Binding-site contacts:
Ligand atom C1 contacts residue ASN287 of chain 1.A at 1.4 Å.
Ligand atom C7 contacts residue ILE286 of chain 1.A at 3.9 Å (hydrophobic).
Ligand atom C5 contacts residue ASN287 of chain 1.A at 3.7 Å.
Ligand atom O5 contacts residue ASN287 of chain 1.A at 2.4 Å (h-bond).
Ligand atom N2 contacts residue ILE286 of chain 1.A at 4.0 Å.
Ligand atom C3 contacts residue ASN287 of chain 1.A at 3.8 Å.
Ligand atom C8 contacts residue ILE286 of chain 1.A at 3.3 Å (hydrophobic).
Ligand atom C8 contacts residue PRO232 of chain 1.A at 3.4 Å (hydrophobic).
Ligand atom O7 contacts residue PRO232 of chain 1.A at 4.5 Å.
Ligand atom C2 contacts residue ASN287 of chain 1.A at 2.4 Å.
Ligand atom C7 contacts residue PRO232 of chain 1.A at 4.4 Å (hydrophobic).
Ligand atom O7 contacts residue ASN287 of chain 1.A at 4.3 Å.
Ligand atom C4 contacts residue ASN287 of chain 1.A at 4.2 Å.
Ligand atom N2 contacts residue ASN287 of chain 1.A at 2.9 Å (h-bond).
Ligand atom C7 contacts residue ASN287 of chain 1.A at 3.9 Å.

Sequence of chain 1.A:
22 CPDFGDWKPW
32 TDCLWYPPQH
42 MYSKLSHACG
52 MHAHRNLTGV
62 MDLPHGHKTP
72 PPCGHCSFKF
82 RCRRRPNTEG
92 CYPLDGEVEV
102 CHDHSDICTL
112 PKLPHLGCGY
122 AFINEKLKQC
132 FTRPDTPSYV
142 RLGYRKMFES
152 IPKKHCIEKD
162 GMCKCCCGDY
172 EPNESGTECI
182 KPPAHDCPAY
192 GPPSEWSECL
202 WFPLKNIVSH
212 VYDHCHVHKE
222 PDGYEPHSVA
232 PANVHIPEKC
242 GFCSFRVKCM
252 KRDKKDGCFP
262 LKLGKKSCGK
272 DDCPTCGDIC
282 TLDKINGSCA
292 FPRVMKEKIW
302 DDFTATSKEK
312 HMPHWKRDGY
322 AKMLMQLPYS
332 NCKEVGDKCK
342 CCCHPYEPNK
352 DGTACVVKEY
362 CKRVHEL

A small-molecule ligand and the protein it binds are described below.
Small molecule (SMILES): CC(=O)N[C@@H]1[C@@H](O)[C@H](O)[C@@H](CO)O[C@H]1O